This small molecule binds to this protein.
Small molecule (SMILES): C[C@]12CC[C@H](OS(=O)(=O)O)CC1=CC[C@@H]1[C@@H]2CC[C@]2(C)C(=O)CC[C@@H]12

Binding-site contacts:
Ligand atom C09 contacts residue VAL204 of chain 1.D at 4.1 Å (hydrophobic).
Ligand atom C08 contacts residue PHE205 of chain 1.D at 4.2 Å (hydrophobic).
Ligand atom C02 contacts residue PHE25 of chain 1.D at 4.4 Å (hydrophobic).
Ligand atom C03 contacts residue PHE25 of chain 1.D at 3.7 Å (hydrophobic).
Ligand atom C05 contacts residue PHE25 of chain 1.D at 3.9 Å (hydrophobic).
Ligand atom O24 contacts residue LEU26 of chain 1.D at 4.3 Å.
Ligand atom C12 contacts residue PHE25 of chain 1.D at 4.3 Å (hydrophobic).
Ligand atom C16 contacts residue PHE25 of chain 1.D at 3.5 Å (hydrophobic).
Ligand atom C09 contacts residue PHE205 of chain 1.D at 3.6 Å (hydrophobic).
Ligand atom O23 contacts residue LEU26 of chain 1.D at 3.6 Å.
Ligand atom O23 contacts residue PRO24 of chain 1.D at 4.3 Å.
Ligand atom C04 contacts residue PHE25 of chain 1.D at 4.0 Å (hydrophobic).
Ligand atom C08 contacts residue VAL204 of chain 1.D at 4.0 Å (hydrophobic).
Ligand atom C15 contacts residue PHE25 of chain 1.D at 4.2 Å (hydrophobic).
Ligand atom C07 contacts residue PHE25 of chain 1.D at 3.9 Å (hydrophobic).

Sequence of chain 1.D:
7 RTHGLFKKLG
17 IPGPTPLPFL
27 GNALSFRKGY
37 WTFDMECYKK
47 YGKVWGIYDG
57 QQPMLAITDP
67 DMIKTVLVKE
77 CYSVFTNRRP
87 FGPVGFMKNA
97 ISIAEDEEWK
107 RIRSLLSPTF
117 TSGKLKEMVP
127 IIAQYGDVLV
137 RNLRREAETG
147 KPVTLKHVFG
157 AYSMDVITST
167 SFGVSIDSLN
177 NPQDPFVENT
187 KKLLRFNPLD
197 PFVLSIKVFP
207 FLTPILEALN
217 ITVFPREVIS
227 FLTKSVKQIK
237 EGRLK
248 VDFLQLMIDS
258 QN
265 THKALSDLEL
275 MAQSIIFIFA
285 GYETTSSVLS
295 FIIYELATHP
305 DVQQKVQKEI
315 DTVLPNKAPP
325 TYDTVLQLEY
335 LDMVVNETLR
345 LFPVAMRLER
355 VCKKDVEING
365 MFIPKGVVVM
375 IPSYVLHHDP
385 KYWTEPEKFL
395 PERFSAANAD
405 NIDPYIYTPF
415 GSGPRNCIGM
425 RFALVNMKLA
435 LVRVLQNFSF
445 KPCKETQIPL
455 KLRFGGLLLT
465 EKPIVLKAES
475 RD